Sequence of chain 1.A:
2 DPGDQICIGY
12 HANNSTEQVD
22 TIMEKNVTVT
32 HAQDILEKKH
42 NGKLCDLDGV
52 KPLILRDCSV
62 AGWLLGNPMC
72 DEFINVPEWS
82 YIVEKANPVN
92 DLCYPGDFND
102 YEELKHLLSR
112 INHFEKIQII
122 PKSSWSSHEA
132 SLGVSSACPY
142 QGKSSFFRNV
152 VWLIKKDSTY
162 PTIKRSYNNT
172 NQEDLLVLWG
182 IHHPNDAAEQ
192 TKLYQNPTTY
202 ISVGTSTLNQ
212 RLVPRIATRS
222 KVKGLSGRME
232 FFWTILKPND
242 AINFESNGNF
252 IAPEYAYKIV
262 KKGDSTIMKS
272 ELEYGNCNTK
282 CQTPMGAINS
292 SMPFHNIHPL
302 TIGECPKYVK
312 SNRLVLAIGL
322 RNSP

A protein and the small-molecule ligand that binds it are described below.
Small molecule (SMILES): CC(=O)N[C@H]1[C@H](O[C@H]2[C@H](O)[C@@H](NC(C)=O)CO[C@@H]2CO)O[C@H](CO)[C@@H](O[C@@H]2O[C@H](CO)[C@@H](O)[C@H](O)[C@@H]2O)[C@@H]1O

Binding-site contacts:
Ligand atom C3 contacts residue ASN240 of chain 1.D at 4.4 Å.
Ligand atom C3 contacts residue ASN169 of chain 1.D at 3.7 Å.
Ligand atom C8 contacts residue ALA242 of chain 1.D at 3.7 Å (hydrophobic).
Ligand atom N2 contacts residue ASN240 of chain 1.D at 2.9 Å (h-bond).
Ligand atom O4 contacts residue ASN240 of chain 1.D at 4.4 Å.
Ligand atom C1 contacts residue ASN169 of chain 1.D at 1.5 Å.
Ligand atom N2 contacts residue ASN169 of chain 1.D at 2.9 Å (h-bond).
Ligand atom O7 contacts residue ALA242 of chain 1.D at 4.1 Å.
Ligand atom C7 contacts residue ALA242 of chain 1.D at 4.0 Å (hydrophobic).
Ligand atom C1 contacts residue ASN240 of chain 1.D at 3.8 Å.
Ligand atom C6 contacts residue THR171 of chain 1.D at 4.3 Å.
Ligand atom O3 contacts residue ASN169 of chain 1.D at 4.4 Å.
Ligand atom C7 contacts residue ASN240 of chain 1.D at 3.7 Å.
Ligand atom O7 contacts residue ASN240 of chain 1.D at 3.8 Å.
Ligand atom C7 contacts residue ASN169 of chain 1.D at 3.5 Å.
Ligand atom C5 contacts residue ASN240 of chain 1.D at 4.0 Å.
Ligand atom C4 contacts residue ASN169 of chain 1.D at 4.2 Å.
Ligand atom C5 contacts residue ASN169 of chain 1.D at 3.6 Å.
Ligand atom C6 contacts residue ASN240 of chain 1.D at 4.2 Å.
Ligand atom C8 contacts residue SER221 of chain 1.A at 3.6 Å.
Ligand atom C2 contacts residue ASN240 of chain 1.D at 3.8 Å.
Ligand atom O5 contacts residue THR171 of chain 1.D at 4.2 Å.
Ligand atom C8 contacts residue ASN240 of chain 1.D at 3.5 Å.
Ligand atom O5 contacts residue ASN169 of chain 1.D at 2.4 Å (h-bond).
Ligand atom C2 contacts residue ASN169 of chain 1.D at 2.3 Å.
Ligand atom O6 contacts residue ASN240 of chain 1.D at 3.9 Å.
Ligand atom O7 contacts residue ASN169 of chain 1.D at 3.6 Å (h-bond).
Ligand atom C8 contacts residue ASP241 of chain 1.D at 3.8 Å.

Sequence of chain 1.D:
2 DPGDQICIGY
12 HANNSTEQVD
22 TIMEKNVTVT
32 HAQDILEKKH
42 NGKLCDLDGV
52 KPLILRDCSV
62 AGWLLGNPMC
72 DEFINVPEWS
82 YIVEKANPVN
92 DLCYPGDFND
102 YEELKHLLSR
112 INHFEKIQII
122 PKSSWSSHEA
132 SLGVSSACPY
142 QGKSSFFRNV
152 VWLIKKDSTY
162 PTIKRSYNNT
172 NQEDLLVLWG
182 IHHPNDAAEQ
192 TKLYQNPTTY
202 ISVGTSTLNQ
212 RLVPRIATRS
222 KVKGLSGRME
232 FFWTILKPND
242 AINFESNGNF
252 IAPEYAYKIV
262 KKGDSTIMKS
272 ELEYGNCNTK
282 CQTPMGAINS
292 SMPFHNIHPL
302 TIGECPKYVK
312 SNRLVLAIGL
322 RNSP